Binding-site contacts:
Ligand atom O6 contacts residue ARG332 of chain 1.A at 3.6 Å.
Ligand atom O5 contacts residue ASN339 of chain 1.A at 3.1 Å (h-bond).
Ligand atom O5 contacts residue ASN350 of chain 1.A at 2.3 Å (h-bond).
Ligand atom O4 contacts residue ARG332 of chain 1.A at 4.3 Å.
Ligand atom C7 contacts residue ASN350 of chain 1.A at 3.3 Å.
Ligand atom C2 contacts residue GLN341 of chain 1.A at 4.1 Å.
Ligand atom O5 contacts residue ARG332 of chain 1.A at 4.3 Å.
Ligand atom C1 contacts residue ARG332 of chain 1.A at 3.7 Å.
Ligand atom C1 contacts residue ASN350 of chain 1.A at 1.4 Å.
Ligand atom C1 contacts residue ASN339 of chain 1.A at 3.8 Å.
Ligand atom C1 contacts residue GLN341 of chain 1.A at 3.8 Å.
Ligand atom N2 contacts residue ASN350 of chain 1.A at 2.9 Å (h-bond).
Ligand atom C6 contacts residue ARG332 of chain 1.A at 3.5 Å.
Ligand atom C4 contacts residue ASN350 of chain 1.A at 4.2 Å.
Ligand atom C3 contacts residue ASN350 of chain 1.A at 3.8 Å.
Ligand atom O5 contacts residue GLN341 of chain 1.A at 3.7 Å.
Ligand atom C8 contacts residue GLN341 of chain 1.A at 3.1 Å.
Ligand atom O7 contacts residue MET372 of chain 1.A at 4.1 Å.
Ligand atom O6 contacts residue ASN339 of chain 1.A at 2.5 Å (h-bond).
Ligand atom C8 contacts residue ASN350 of chain 1.A at 3.1 Å.
Ligand atom C7 contacts residue GLN341 of chain 1.A at 4.5 Å.
Ligand atom C5 contacts residue ARG332 of chain 1.A at 3.9 Å.
Ligand atom O6 contacts residue GLN334 of chain 1.A at 3.1 Å (h-bond).
Ligand atom O7 contacts residue ASN350 of chain 1.A at 4.3 Å.
Ligand atom C4 contacts residue ARG332 of chain 1.A at 3.9 Å.
Ligand atom C5 contacts residue ASN339 of chain 1.A at 4.0 Å.
Ligand atom C6 contacts residue GLN334 of chain 1.A at 3.9 Å.
Ligand atom C6 contacts residue ASN339 of chain 1.A at 3.1 Å.
Ligand atom C2 contacts residue ASN350 of chain 1.A at 2.4 Å.
Ligand atom C5 contacts residue ASN350 of chain 1.A at 3.6 Å.

Sequence of chain 1.A:
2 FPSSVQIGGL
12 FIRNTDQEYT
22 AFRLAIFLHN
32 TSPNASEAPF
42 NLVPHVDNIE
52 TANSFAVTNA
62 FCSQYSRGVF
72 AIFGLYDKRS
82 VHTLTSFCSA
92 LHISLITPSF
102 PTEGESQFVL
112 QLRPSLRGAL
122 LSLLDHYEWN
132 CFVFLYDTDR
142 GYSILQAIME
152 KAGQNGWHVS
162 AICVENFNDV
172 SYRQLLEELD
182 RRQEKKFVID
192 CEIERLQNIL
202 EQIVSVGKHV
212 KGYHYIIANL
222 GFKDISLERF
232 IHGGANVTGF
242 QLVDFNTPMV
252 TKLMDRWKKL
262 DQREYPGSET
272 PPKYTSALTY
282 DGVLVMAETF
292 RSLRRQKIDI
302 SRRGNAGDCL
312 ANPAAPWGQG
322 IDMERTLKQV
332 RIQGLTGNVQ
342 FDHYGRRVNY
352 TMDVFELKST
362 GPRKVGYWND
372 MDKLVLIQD

This small molecule binds to this protein.
Small molecule (SMILES): CC(=O)N[C@H]1[C@H](O[C@H]2[C@H](O)[C@@H](NC(C)=O)CO[C@@H]2CO)O[C@H](CO)[C@@H](O)[C@@H]1O